Binding-site contacts:
Ligand atom C7 contacts residue ASN68 of chain 1.A at 3.6 Å.
Ligand atom C3 contacts residue ASN68 of chain 1.A at 3.8 Å.
Ligand atom C8 contacts residue SER81 of chain 1.A at 4.4 Å.
Ligand atom C8 contacts residue TYR61 of chain 1.A at 4.1 Å (hydrophobic).
Ligand atom O5 contacts residue ASN68 of chain 1.A at 2.3 Å (h-bond).
Ligand atom O7 contacts residue THR82 of chain 1.A at 4.2 Å.
Ligand atom O7 contacts residue ASN68 of chain 1.A at 3.8 Å.
Ligand atom O7 contacts residue TYR61 of chain 1.A at 3.5 Å.
Ligand atom C1 contacts residue ASN68 of chain 1.A at 1.4 Å.
Ligand atom N2 contacts residue TRP79 of chain 1.A at 4.5 Å.
Ligand atom C7 contacts residue THR82 of chain 1.A at 4.3 Å.
Ligand atom C8 contacts residue THR82 of chain 1.A at 3.7 Å.
Ligand atom N2 contacts residue ASN68 of chain 1.A at 2.9 Å (h-bond).
Ligand atom C2 contacts residue ASN68 of chain 1.A at 2.5 Å.
Ligand atom C8 contacts residue TRP79 of chain 1.A at 4.0 Å (hydrophobic).
Ligand atom C8 contacts residue PRO83 of chain 1.A at 4.2 Å (hydrophobic).
Ligand atom C5 contacts residue ASN68 of chain 1.A at 3.6 Å.
Ligand atom C7 contacts residue TYR61 of chain 1.A at 4.0 Å (hydrophobic).
Ligand atom C4 contacts residue ASN68 of chain 1.A at 4.2 Å.

Sequence of chain 1.A:
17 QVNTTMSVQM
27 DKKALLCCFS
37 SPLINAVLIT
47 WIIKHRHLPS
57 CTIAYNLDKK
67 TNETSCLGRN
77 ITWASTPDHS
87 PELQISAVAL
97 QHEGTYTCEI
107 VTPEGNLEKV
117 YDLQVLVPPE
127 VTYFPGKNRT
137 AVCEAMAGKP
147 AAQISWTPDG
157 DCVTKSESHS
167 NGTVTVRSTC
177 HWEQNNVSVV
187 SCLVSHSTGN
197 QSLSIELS

The protein below binds the small molecule below.
Small molecule (SMILES): CC(=O)N[C@@H]1[C@@H](O)[C@H](O)[C@@H](CO)O[C@H]1O